Binding-site contacts:
Ligand atom C3 contacts residue THR202 of chain 1.A at 4.2 Å.
Ligand atom C21 contacts residue GLY201 of chain 1.A at 4.2 Å.
Ligand atom N6 contacts residue LYS205 of chain 1.A at 3.9 Å.
Ligand atom CL contacts residue LYS208 of chain 1.A at 3.6 Å.
Ligand atom CL contacts residue LYS205 of chain 1.A at 2.9 Å.
Ligand atom C9 contacts residue THR202 of chain 1.A at 3.4 Å.
Ligand atom C22 contacts residue K1 of chain 1.F at 4.1 Å.
Ligand atom C17 contacts residue LYS205 of chain 1.A at 3.5 Å.
Ligand atom C19 contacts residue LYS205 of chain 1.A at 4.2 Å.
Ligand atom N3 contacts residue K1 of chain 1.F at 3.9 Å.
Ligand atom N3 contacts residue PHE199 of chain 1.A at 4.1 Å.
Ligand atom N2 contacts residue K1 of chain 1.F at 4.2 Å.
Ligand atom C3 contacts residue PHE199 of chain 1.A at 3.6 Å (hydrophobic).
Ligand atom N3 contacts residue PRO200 of chain 1.A at 4.1 Å.
Ligand atom C19 contacts residue GLY201 of chain 1.A at 3.4 Å.
Ligand atom C1 contacts residue THR202 of chain 1.A at 3.6 Å.
Ligand atom C11 contacts residue GLY201 of chain 1.A at 3.9 Å.
Ligand atom N3 contacts residue GLY201 of chain 1.A at 4.0 Å.
Ligand atom N1 contacts residue THR202 of chain 1.A at 3.0 Å (h-bond).
Ligand atom C10 contacts residue THR202 of chain 1.A at 3.9 Å.
Ligand atom N1 contacts residue PHE199 of chain 1.A at 3.8 Å.
Ligand atom C9 contacts residue GLY201 of chain 1.A at 3.9 Å.
Ligand atom C18 contacts residue GLY201 of chain 1.A at 3.9 Å.
Ligand atom C12 contacts residue GLY201 of chain 1.A at 4.2 Å.
Ligand atom C1 contacts residue PHE199 of chain 1.A at 3.9 Å (hydrophobic).
Ligand atom N2 contacts residue THR202 of chain 1.A at 3.6 Å.
Ligand atom N2 contacts residue PHE199 of chain 1.A at 3.4 Å.
Ligand atom N2 contacts residue GLY201 of chain 1.A at 2.9 Å (h-bond).
Ligand atom N1 contacts residue GLY201 of chain 1.A at 3.5 Å (h-bond).
Ligand atom N2 contacts residue PRO200 of chain 1.A at 3.4 Å (h-bond).
Ligand atom C2 contacts residue THR202 of chain 1.A at 3.5 Å.
Ligand atom N1 contacts residue PRO200 of chain 1.A at 4.1 Å.
Ligand atom C18 contacts residue LYS205 of chain 1.A at 4.2 Å.
Ligand atom C19 contacts residue ASN204 of chain 1.A at 3.5 Å.
Ligand atom C10 contacts residue GLY201 of chain 1.A at 3.4 Å.
Ligand atom C8 contacts residue THR202 of chain 1.A at 3.7 Å.
Ligand atom C22 contacts residue GLY201 of chain 1.A at 4.0 Å.
Ligand atom C7 contacts residue THR202 of chain 1.A at 3.5 Å.
Ligand atom C2 contacts residue PHE199 of chain 1.A at 4.2 Å (hydrophobic).
Ligand atom C21 contacts residue ASN204 of chain 1.A at 4.1 Å.

A small-molecule ligand and the protein it binds are described below.
Small molecule (SMILES): CCCCc1nc(Cl)c(CO)n1Cc1ccc(-c2ccccc2-c2nn[nH]n2)cc1

Sequence of chain 1.A:
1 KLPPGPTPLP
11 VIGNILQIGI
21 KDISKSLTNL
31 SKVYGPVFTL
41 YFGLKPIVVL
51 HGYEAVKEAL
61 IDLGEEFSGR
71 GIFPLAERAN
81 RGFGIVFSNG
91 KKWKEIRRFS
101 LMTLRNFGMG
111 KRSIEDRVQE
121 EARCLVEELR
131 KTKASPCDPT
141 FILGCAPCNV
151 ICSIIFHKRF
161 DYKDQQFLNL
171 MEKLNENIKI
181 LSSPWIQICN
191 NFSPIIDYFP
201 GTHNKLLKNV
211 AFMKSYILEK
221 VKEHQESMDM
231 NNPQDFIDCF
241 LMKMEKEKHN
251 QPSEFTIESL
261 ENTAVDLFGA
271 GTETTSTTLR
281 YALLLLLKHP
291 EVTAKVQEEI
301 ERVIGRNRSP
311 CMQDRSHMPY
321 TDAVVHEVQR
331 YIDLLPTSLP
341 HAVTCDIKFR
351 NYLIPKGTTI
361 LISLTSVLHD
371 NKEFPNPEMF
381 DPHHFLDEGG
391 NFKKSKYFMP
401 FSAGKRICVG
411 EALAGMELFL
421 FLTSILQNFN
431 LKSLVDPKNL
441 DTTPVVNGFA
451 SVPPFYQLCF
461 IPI